This protein binds this small molecule.
Small molecule (SMILES): Cc1nc(N2CCCC2)c2ccc(OCC3CC3)cc2n1

Binding-site contacts:
Ligand atom N14 contacts residue PHE283 of chain 1.B at 3.3 Å.
Ligand atom C15 contacts residue PHE283 of chain 1.B at 3.8 Å (hydrophobic).
Ligand atom C18 contacts residue PHE283 of chain 1.B at 4.1 Å (hydrophobic).
Ligand atom C19 contacts residue PHE283 of chain 1.B at 3.7 Å (hydrophobic).
Ligand atom C20 contacts residue PHE283 of chain 1.B at 3.7 Å (hydrophobic).
Ligand atom C4 contacts residue LEU189 of chain 1.B at 4.1 Å (hydrophobic).
Ligand atom C21 contacts residue TYR247 of chain 1.B at 3.7 Å (hydrophobic).
Ligand atom C21 contacts residue MET267 of chain 1.B at 3.6 Å (hydrophobic).
Ligand atom C21 contacts residue PHE283 of chain 1.B at 3.5 Å (hydrophobic).
Ligand atom N16 contacts residue ILE246 of chain 1.B at 4.0 Å.
Ligand atom C8 contacts residue PHE250 of chain 1.B at 4.0 Å (hydrophobic).
Ligand atom C8 contacts residue PHE283 of chain 1.B at 4.0 Å (hydrophobic).
Ligand atom C12 contacts residue PHE283 of chain 1.B at 3.4 Å (hydrophobic).
Ligand atom C12 contacts residue MET267 of chain 1.B at 3.6 Å (hydrophobic).
Ligand atom C18 contacts residue GLN280 of chain 1.B at 3.8 Å.
Ligand atom C21 contacts residue GLN280 of chain 1.B at 3.6 Å.
Ligand atom C6 contacts residue LEU189 of chain 1.B at 3.6 Å (hydrophobic).
Ligand atom C11 contacts residue MET267 of chain 1.B at 3.9 Å (hydrophobic).
Ligand atom C1 contacts residue LEU189 of chain 1.B at 3.7 Å (hydrophobic).
Ligand atom C3 contacts residue PHE193 of chain 1.B at 4.0 Å (hydrophobic).
Ligand atom C11 contacts residue PHE283 of chain 1.B at 3.4 Å (hydrophobic).
Ligand atom C12 contacts residue GLN280 of chain 1.B at 3.9 Å.
Ligand atom C10 contacts residue PHE250 of chain 1.B at 3.9 Å (hydrophobic).
Ligand atom C19 contacts residue VAL232 of chain 1.B at 3.8 Å (hydrophobic).
Ligand atom N16 contacts residue PHE283 of chain 1.B at 4.0 Å.
Ligand atom C19 contacts residue ILE246 of chain 1.B at 4.0 Å (hydrophobic).
Ligand atom N13 contacts residue PHE283 of chain 1.B at 3.6 Å.
Ligand atom C17 contacts residue ILE246 of chain 1.B at 4.0 Å (hydrophobic).
Ligand atom C18 contacts residue VAL232 of chain 1.B at 3.7 Å (hydrophobic).
Ligand atom C20 contacts residue LEU229 of chain 1.B at 4.1 Å (hydrophobic).
Ligand atom O5 contacts residue LEU189 of chain 1.B at 3.5 Å.
Ligand atom N13 contacts residue GLN280 of chain 1.B at 3.3 Å (h-bond).
Ligand atom N14 contacts residue MET267 of chain 1.B at 3.2 Å (h-bond).
Ligand atom C10 contacts residue PHE283 of chain 1.B at 3.5 Å (hydrophobic).
Ligand atom C7 contacts residue PHE283 of chain 1.B at 3.9 Å (hydrophobic).
Ligand atom C18 contacts residue ILE246 of chain 1.B at 3.7 Å (hydrophobic).
Ligand atom C21 contacts residue GLY279 of chain 1.B at 3.5 Å.
Ligand atom C17 contacts residue GLN280 of chain 1.B at 3.5 Å.
Ligand atom C15 contacts residue PHE250 of chain 1.B at 4.2 Å (hydrophobic).
Ligand atom C9 contacts residue LEU189 of chain 1.B at 3.7 Å (hydrophobic).

Sequence of chain 1.B:
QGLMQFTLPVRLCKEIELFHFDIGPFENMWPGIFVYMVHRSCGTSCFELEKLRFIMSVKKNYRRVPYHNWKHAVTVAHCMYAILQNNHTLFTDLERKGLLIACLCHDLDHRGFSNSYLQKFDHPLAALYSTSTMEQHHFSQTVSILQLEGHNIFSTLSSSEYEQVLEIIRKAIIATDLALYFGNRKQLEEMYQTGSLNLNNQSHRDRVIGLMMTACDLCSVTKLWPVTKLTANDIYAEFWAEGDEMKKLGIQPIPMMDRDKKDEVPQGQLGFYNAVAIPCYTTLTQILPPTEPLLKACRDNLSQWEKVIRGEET